This protein binds this small molecule.
Small molecule (SMILES): CC(=O)N[C@H]1[C@H](O[C@H]2[C@H](O)[C@@H](NC(C)=O)CO[C@@H]2CO)O[C@H](CO)[C@@H](O)[C@@H]1O

Sequence of chain 1.A:
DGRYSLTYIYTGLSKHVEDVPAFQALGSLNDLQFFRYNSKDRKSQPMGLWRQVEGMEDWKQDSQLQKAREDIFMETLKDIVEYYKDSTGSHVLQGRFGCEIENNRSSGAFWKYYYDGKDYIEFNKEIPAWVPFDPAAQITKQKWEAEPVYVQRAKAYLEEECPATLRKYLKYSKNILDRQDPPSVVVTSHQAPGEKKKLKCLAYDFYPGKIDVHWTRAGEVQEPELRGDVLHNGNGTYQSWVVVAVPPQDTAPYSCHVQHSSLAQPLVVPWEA

Binding-site contacts:
Ligand atom O5 contacts residue THR241 of chain 1.A at 4.3 Å.
Ligand atom C6 contacts residue HIS236 of chain 1.A at 3.5 Å.
Ligand atom C7 contacts residue ASP209 of chain 1.A at 3.2 Å.
Ligand atom O7 contacts residue ASN239 of chain 1.A at 2.8 Å (h-bond).
Ligand atom C7 contacts residue HIS236 of chain 1.A at 4.2 Å.
Ligand atom C7 contacts residue GLN243 of chain 1.A at 4.1 Å.
Ligand atom O3 contacts residue ASP209 of chain 1.A at 4.2 Å.
Ligand atom C8 contacts residue ASP209 of chain 1.A at 3.0 Å.
Ligand atom C2 contacts residue ASN239 of chain 1.A at 2.4 Å.
Ligand atom O5 contacts residue ASN239 of chain 1.A at 2.4 Å (h-bond).
Ligand atom C7 contacts residue ASN239 of chain 1.A at 2.8 Å.
Ligand atom C5 contacts residue HIS236 of chain 1.A at 3.9 Å.
Ligand atom N2 contacts residue ASN239 of chain 1.A at 2.9 Å (h-bond).
Ligand atom O7 contacts residue HIS236 of chain 1.A at 3.1 Å (h-bond).
Ligand atom C3 contacts residue ASP209 of chain 1.A at 3.7 Å.
Ligand atom C4 contacts residue ASN239 of chain 1.A at 4.2 Å.
Ligand atom C4 contacts residue GLN243 of chain 1.A at 4.4 Å.
Ligand atom C3 contacts residue ASN239 of chain 1.A at 3.8 Å.
Ligand atom C2 contacts residue ASP209 of chain 1.A at 3.5 Å.
Ligand atom O4 contacts residue GLN243 of chain 1.A at 3.6 Å.
Ligand atom C1 contacts residue ASP209 of chain 1.A at 4.0 Å.
Ligand atom C1 contacts residue THR241 of chain 1.A at 3.6 Å.
Ligand atom C5 contacts residue GLN243 of chain 1.A at 4.2 Å.
Ligand atom N2 contacts residue ASP209 of chain 1.A at 2.6 Å (salt-bridge).
Ligand atom C5 contacts residue ASN239 of chain 1.A at 3.7 Å.
Ligand atom C8 contacts residue THR241 of chain 1.A at 4.4 Å.
Ligand atom O7 contacts residue GLN243 of chain 1.A at 3.2 Å (h-bond).
Ligand atom O6 contacts residue HIS236 of chain 1.A at 4.5 Å.
Ligand atom O7 contacts residue ASP209 of chain 1.A at 4.5 Å.
Ligand atom O5 contacts residue HIS236 of chain 1.A at 4.3 Å.
Ligand atom C8 contacts residue ASN239 of chain 1.A at 3.5 Å.
Ligand atom C1 contacts residue ASN239 of chain 1.A at 1.4 Å.